A protein and the small-molecule ligand that binds it are described below.
Small molecule (SMILES): CC(=O)N[C@H]1[C@H](O[C@H]2[C@H](O)[C@@H](NC(C)=O)CO[C@@H]2CO)O[C@H](CO)[C@@H](O)[C@@H]1O

Sequence of chain 1.A:
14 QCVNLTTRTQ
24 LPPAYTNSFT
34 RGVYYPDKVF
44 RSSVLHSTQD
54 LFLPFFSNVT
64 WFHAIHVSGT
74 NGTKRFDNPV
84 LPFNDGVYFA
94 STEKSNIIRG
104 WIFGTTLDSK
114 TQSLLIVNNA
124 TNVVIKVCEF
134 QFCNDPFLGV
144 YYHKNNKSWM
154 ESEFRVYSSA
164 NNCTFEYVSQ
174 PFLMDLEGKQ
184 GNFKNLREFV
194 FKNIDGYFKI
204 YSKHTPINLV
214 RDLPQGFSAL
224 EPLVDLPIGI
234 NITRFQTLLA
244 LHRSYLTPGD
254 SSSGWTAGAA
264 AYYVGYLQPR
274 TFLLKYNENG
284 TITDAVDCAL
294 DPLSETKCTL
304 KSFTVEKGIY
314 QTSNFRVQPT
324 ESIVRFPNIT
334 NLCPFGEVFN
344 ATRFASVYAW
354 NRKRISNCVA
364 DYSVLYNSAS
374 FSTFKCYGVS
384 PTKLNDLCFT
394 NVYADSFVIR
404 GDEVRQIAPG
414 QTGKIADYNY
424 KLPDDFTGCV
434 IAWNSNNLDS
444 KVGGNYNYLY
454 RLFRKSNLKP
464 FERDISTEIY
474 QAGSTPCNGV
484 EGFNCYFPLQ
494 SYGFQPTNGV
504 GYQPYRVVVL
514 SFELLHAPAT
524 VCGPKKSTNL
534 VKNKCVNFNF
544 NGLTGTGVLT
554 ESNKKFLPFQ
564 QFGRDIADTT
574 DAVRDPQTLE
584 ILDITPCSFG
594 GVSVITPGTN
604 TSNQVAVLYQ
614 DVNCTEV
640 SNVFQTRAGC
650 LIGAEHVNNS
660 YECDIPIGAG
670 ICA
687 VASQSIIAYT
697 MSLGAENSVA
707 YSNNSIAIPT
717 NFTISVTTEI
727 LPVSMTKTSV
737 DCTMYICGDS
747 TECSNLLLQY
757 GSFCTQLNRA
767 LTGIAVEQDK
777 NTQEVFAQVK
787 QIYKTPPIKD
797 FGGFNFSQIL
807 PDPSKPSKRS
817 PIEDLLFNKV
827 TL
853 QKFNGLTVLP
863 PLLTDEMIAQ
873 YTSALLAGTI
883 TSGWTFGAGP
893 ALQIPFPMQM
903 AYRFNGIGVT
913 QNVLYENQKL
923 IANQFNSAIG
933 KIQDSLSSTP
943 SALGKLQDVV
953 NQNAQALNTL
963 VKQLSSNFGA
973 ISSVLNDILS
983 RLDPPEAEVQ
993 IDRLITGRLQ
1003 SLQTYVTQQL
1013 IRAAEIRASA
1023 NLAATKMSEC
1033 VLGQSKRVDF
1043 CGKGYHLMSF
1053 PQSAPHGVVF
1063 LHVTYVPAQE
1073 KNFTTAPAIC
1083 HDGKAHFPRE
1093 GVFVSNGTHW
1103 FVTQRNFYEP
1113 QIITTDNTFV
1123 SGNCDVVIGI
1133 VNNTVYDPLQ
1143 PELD

Binding-site contacts:
Ligand atom O5 contacts residue PHE718 of chain 1.A at 4.2 Å.
Ligand atom C1 contacts residue ASN717 of chain 1.A at 1.4 Å.
Ligand atom C1 contacts residue GLN1071 of chain 1.A at 4.2 Å.
Ligand atom C3 contacts residue ASN717 of chain 1.A at 3.8 Å.
Ligand atom O7 contacts residue GLN1071 of chain 1.A at 3.8 Å.
Ligand atom N2 contacts residue ASN717 of chain 1.A at 2.9 Å (h-bond).
Ligand atom O5 contacts residue ASN717 of chain 1.A at 2.4 Å (h-bond).
Ligand atom O5 contacts residue GLN926 of chain 1.A at 4.2 Å.
Ligand atom C7 contacts residue ASN717 of chain 1.A at 3.5 Å.
Ligand atom C7 contacts residue GLN1071 of chain 1.A at 4.4 Å.
Ligand atom O7 contacts residue ASN717 of chain 1.A at 3.8 Å.
Ligand atom O7 contacts residue LEU922 of chain 1.A at 3.4 Å.
Ligand atom C1 contacts residue LEU922 of chain 1.A at 4.4 Å (hydrophobic).
Ligand atom C8 contacts residue LEU922 of chain 1.A at 4.2 Å (hydrophobic).
Ligand atom C6 contacts residue LEU922 of chain 1.A at 4.3 Å (hydrophobic).
Ligand atom O4 contacts residue LEU922 of chain 1.A at 3.9 Å.
Ligand atom C2 contacts residue GLN1071 of chain 1.A at 4.3 Å.
Ligand atom C6 contacts residue GLN926 of chain 1.A at 3.6 Å.
Ligand atom C4 contacts residue LEU922 of chain 1.A at 4.3 Å (hydrophobic).
Ligand atom C5 contacts residue LEU922 of chain 1.A at 3.9 Å (hydrophobic).
Ligand atom C4 contacts residue ASN717 of chain 1.A at 4.2 Å.
Ligand atom C2 contacts residue ASN717 of chain 1.A at 2.4 Å.
Ligand atom C7 contacts residue LEU922 of chain 1.A at 3.9 Å (hydrophobic).
Ligand atom C5 contacts residue GLN926 of chain 1.A at 3.8 Å.
Ligand atom C5 contacts residue ASN717 of chain 1.A at 3.7 Å.
Ligand atom C3 contacts residue LEU922 of chain 1.A at 4.3 Å (hydrophobic).